A small-molecule ligand and the protein it binds are described below.
Small molecule (SMILES): CC(=O)N[C@@H]1[C@@H](O)[C@H](O)[C@@H](CO)O[C@H]1O

Sequence of chain 1.B:
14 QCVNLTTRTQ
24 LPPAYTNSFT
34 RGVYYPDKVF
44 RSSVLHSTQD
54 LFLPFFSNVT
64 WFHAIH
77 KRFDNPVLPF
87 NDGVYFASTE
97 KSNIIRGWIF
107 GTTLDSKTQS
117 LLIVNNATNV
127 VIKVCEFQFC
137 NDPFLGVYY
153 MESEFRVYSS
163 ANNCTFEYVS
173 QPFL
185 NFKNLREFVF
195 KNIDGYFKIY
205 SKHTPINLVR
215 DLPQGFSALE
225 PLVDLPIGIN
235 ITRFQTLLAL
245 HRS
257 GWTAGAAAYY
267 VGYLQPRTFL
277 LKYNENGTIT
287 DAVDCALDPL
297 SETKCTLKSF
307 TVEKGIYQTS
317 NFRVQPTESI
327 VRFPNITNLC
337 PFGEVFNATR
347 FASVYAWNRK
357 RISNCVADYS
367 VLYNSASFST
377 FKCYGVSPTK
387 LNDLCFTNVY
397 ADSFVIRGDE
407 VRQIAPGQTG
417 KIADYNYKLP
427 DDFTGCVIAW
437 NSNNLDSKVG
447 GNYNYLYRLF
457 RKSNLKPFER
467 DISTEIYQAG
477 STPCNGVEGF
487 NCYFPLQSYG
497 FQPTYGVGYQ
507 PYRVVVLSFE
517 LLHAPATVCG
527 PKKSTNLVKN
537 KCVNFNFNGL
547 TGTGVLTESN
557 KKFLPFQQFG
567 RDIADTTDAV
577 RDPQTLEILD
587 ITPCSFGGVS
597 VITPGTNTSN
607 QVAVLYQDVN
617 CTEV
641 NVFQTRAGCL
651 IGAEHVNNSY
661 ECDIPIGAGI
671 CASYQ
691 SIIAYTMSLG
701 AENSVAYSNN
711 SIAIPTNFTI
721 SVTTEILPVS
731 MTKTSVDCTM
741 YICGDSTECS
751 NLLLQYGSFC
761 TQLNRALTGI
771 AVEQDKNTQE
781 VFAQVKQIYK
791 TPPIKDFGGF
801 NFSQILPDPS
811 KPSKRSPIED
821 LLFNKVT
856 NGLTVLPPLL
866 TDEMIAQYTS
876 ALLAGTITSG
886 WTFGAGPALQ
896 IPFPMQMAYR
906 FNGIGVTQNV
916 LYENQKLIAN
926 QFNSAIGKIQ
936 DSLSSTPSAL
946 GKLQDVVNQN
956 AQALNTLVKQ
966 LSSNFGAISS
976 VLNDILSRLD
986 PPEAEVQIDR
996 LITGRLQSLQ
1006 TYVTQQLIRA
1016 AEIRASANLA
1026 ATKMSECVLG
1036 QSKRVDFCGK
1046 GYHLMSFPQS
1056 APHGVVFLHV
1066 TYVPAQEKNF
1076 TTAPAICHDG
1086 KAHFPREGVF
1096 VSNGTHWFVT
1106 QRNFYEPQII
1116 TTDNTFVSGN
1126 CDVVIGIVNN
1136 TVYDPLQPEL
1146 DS

Binding-site contacts:
Ligand atom C8 contacts residue ASN331 of chain 1.B at 4.5 Å.
Ligand atom O3 contacts residue GLN580 of chain 1.B at 4.5 Å.
Ligand atom O7 contacts residue ASN331 of chain 1.B at 3.4 Å (h-bond).
Ligand atom N2 contacts residue GLN580 of chain 1.B at 3.4 Å (h-bond).
Ligand atom C1 contacts residue ASN331 of chain 1.B at 1.4 Å.
Ligand atom C2 contacts residue ASN331 of chain 1.B at 2.4 Å.
Ligand atom C3 contacts residue ASN331 of chain 1.B at 3.8 Å.
Ligand atom O5 contacts residue ASN331 of chain 1.B at 2.4 Å (h-bond).
Ligand atom C5 contacts residue ASN331 of chain 1.B at 3.7 Å.
Ligand atom C3 contacts residue GLN580 of chain 1.B at 3.7 Å.
Ligand atom C7 contacts residue ASN331 of chain 1.B at 3.3 Å.
Ligand atom C1 contacts residue GLN580 of chain 1.B at 3.9 Å.
Ligand atom C4 contacts residue ASN331 of chain 1.B at 4.2 Å.
Ligand atom N2 contacts residue ASN331 of chain 1.B at 2.9 Å (h-bond).
Ligand atom C8 contacts residue PRO579 of chain 1.B at 4.4 Å (hydrophobic).
Ligand atom C2 contacts residue GLN580 of chain 1.B at 3.8 Å.